Binding-site contacts:
Ligand atom C1 contacts residue ASN138 of chain 1.D at 2.1 Å.
Ligand atom C2 contacts residue ASN138 of chain 1.D at 3.2 Å.
Ligand atom O6 contacts residue ASN138 of chain 1.D at 4.4 Å.
Ligand atom O6 contacts residue GLY137 of chain 1.D at 4.3 Å.
Ligand atom C3 contacts residue ASN138 of chain 1.D at 4.4 Å.
Ligand atom N2 contacts residue ASN138 of chain 1.D at 3.8 Å.
Ligand atom O5 contacts residue ASN138 of chain 1.D at 2.2 Å (h-bond).
Ligand atom O6 contacts residue GLN85 of chain 1.D at 4.1 Å.
Ligand atom C6 contacts residue ASN138 of chain 1.D at 4.4 Å.
Ligand atom C4 contacts residue ASN138 of chain 1.D at 4.5 Å.
Ligand atom C5 contacts residue ASN138 of chain 1.D at 3.7 Å.

Sequence of chain 1.D:
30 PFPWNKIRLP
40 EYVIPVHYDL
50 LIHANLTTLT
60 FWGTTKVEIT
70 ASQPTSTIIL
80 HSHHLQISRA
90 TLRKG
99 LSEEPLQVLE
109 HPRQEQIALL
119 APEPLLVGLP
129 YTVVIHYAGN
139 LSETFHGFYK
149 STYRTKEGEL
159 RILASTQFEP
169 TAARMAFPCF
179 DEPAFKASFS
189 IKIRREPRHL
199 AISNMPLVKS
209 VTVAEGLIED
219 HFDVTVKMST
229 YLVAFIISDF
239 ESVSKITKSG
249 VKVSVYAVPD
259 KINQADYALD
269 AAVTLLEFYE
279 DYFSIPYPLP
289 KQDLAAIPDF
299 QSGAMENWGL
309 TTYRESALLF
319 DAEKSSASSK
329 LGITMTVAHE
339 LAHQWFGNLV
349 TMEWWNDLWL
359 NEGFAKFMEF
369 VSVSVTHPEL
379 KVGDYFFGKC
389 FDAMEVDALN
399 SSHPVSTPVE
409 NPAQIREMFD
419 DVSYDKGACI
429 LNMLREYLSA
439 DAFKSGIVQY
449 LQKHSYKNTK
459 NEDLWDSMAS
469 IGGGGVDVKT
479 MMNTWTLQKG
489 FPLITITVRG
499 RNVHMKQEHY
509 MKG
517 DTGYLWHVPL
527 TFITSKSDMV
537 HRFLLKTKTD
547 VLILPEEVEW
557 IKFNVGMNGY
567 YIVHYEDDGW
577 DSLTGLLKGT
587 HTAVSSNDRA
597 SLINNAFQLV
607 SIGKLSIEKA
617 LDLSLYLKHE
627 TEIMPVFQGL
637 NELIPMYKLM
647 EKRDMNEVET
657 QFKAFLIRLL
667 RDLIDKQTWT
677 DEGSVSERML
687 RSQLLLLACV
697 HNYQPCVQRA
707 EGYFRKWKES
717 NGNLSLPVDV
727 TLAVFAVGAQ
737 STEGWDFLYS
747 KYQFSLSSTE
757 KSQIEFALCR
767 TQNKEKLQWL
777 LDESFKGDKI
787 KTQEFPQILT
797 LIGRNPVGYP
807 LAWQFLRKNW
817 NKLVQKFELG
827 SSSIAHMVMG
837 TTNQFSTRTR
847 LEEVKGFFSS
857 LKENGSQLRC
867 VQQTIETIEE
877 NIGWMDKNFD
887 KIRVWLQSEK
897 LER

A protein and the small-molecule ligand that binds it are described below.
Small molecule (SMILES): CC(=O)N[C@H]1[C@H](O[C@H]2[C@H](O)[C@@H](NC(C)=O)CO[C@@H]2CO)O[C@H](CO)[C@@H](O[C@@H]2O[C@H](CO)[C@@H](O)[C@H](O)[C@@H]2O)[C@@H]1O